Binding-site contacts:
Ligand atom N7 contacts residue ARG59 of chain 1.HB at 4.5 Å.
Ligand atom C8 contacts residue ARG59 of chain 1.HB at 3.7 Å.
Ligand atom C8 contacts residue ASN58 of chain 1.HB at 4.3 Å.
Ligand atom N9 contacts residue ARG59 of chain 1.HB at 3.8 Å.
Ligand atom N9 contacts residue ASN58 of chain 1.HB at 4.3 Å.

A protein and the small-molecule ligand that binds it are described below.
Small molecule (SMILES): Nc1nc2[nH]cnc2c(=O)[nH]1

Sequence of chain 1.HB:
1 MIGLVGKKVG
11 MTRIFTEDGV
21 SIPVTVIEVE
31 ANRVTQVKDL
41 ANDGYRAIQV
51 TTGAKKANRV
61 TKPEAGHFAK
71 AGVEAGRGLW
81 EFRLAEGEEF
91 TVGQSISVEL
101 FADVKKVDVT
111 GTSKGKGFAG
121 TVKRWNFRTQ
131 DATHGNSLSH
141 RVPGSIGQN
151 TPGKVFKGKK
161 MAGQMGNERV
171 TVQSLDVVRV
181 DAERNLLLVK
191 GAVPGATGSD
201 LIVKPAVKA